Binding-site contacts:
Ligand atom C12 contacts residue TYR154 of chain 1.L at 3.4 Å (hydrophobic).
Ligand atom N11 contacts residue TYR248 of chain 1.L at 3.8 Å.
Ligand atom N8 contacts residue GLU250 of chain 1.L at 1.3 Å (salt-bridge).
Ligand atom C5 contacts residue GLU250 of chain 1.L at 3.9 Å.
Ligand atom C9 contacts residue TYR248 of chain 1.L at 3.7 Å (hydrophobic).
Ligand atom C3 contacts residue ASP152 of chain 1.L at 3.3 Å.
Ligand atom N10 contacts residue GLU250 of chain 1.L at 2.5 Å (salt-bridge).
Ligand atom C9 contacts residue PHE241 of chain 1.L at 4.3 Å (hydrophobic).
Ligand atom N11 contacts residue PHE178 of chain 1.L at 4.2 Å.
Ligand atom N11 contacts residue VAL243 of chain 1.L at 4.2 Å.
Ligand atom C3 contacts residue TYR248 of chain 1.L at 4.2 Å (hydrophobic).
Ligand atom N10 contacts residue TYR248 of chain 1.L at 3.9 Å.
Ligand atom N2 contacts residue TYR248 of chain 1.L at 4.1 Å.
Ligand atom C9 contacts residue TYR154 of chain 1.L at 3.4 Å (hydrophobic).
Ligand atom C1 contacts residue ASP152 of chain 1.L at 3.2 Å.
Ligand atom N2 contacts residue ASP152 of chain 1.L at 3.9 Å.
Ligand atom O7 contacts residue TYR248 of chain 1.L at 4.1 Å.
Ligand atom N11 contacts residue GLU250 of chain 1.L at 3.6 Å (salt-bridge).
Ligand atom N8 contacts residue TYR248 of chain 1.L at 3.7 Å.
Ligand atom C6 contacts residue TYR248 of chain 1.L at 3.8 Å (hydrophobic).
Ligand atom N2 contacts residue TYR154 of chain 1.L at 4.1 Å.
Ligand atom N4 contacts residue TYR154 of chain 1.L at 4.2 Å.
Ligand atom C9 contacts residue GLU250 of chain 1.L at 2.2 Å.
Ligand atom C5 contacts residue TYR154 of chain 1.L at 3.5 Å (hydrophobic).
Ligand atom O7 contacts residue GLU250 of chain 1.L at 3.0 Å (salt-bridge).
Ligand atom N4 contacts residue ASP152 of chain 1.L at 3.5 Å.
Ligand atom N4 contacts residue TYR248 of chain 1.L at 4.0 Å.
Ligand atom C5 contacts residue TYR248 of chain 1.L at 3.9 Å (hydrophobic).
Ligand atom C12 contacts residue TYR248 of chain 1.L at 4.0 Å (hydrophobic).
Ligand atom N10 contacts residue TYR154 of chain 1.L at 4.1 Å.
Ligand atom O7 contacts residue ASP152 of chain 1.L at 3.8 Å.
Ligand atom C6 contacts residue ASP152 of chain 1.L at 4.1 Å.
Ligand atom N11 contacts residue TYR154 of chain 1.L at 3.5 Å.
Ligand atom O7 contacts residue TYR154 of chain 1.L at 3.8 Å.
Ligand atom C5 contacts residue ASP152 of chain 1.L at 3.9 Å.
Ligand atom C6 contacts residue GLU250 of chain 1.L at 2.5 Å.
Ligand atom N10 contacts residue PHE241 of chain 1.L at 3.0 Å.
Ligand atom C12 contacts residue GLU250 of chain 1.L at 4.2 Å.
Ligand atom C6 contacts residue TYR154 of chain 1.L at 3.3 Å (hydrophobic).
Ligand atom N8 contacts residue TYR154 of chain 1.L at 3.1 Å.

Sequence of chain 1.L:
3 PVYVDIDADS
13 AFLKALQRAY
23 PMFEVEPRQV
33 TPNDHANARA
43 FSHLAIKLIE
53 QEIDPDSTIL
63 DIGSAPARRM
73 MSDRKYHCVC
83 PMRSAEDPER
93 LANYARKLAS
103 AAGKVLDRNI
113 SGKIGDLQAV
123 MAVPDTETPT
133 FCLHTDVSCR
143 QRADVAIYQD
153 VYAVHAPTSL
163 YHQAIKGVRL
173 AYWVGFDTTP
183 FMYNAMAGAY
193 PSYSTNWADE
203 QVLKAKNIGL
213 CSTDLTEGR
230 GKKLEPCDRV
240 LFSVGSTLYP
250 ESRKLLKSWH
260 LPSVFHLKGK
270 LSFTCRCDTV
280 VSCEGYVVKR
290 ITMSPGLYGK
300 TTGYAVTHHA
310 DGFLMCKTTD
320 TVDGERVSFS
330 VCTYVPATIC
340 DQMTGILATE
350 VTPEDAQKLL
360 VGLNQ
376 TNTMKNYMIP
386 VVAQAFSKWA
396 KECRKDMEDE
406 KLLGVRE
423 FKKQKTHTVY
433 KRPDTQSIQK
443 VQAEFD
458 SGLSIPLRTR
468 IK

This protein binds this small molecule.
Small molecule (SMILES): Cn1cnc2nc(N)[nH]c(=O)c21